Binding-site contacts:
Ligand atom N03 contacts residue SER21 of chain 1.Z at 2.8 Å (h-bond).
Ligand atom O01 contacts residue GLY47 of chain 1.Z at 3.3 Å.
Ligand atom C33 contacts residue TYR158 of chain 1.AA at 3.5 Å (hydrophobic).
Ligand atom C02 contacts residue THR1 of chain 1.Z at 1.5 Å.
Ligand atom C30 contacts residue TYR158 of chain 1.AA at 3.6 Å (hydrophobic).
Ligand atom C03 contacts residue THR1 of chain 1.Z at 2.5 Å.
Ligand atom C20 contacts residue SER21 of chain 1.Z at 3.6 Å.
Ligand atom O02 contacts residue GLY129 of chain 1.Z at 3.4 Å.
Ligand atom C14 contacts residue GLY47 of chain 1.Z at 3.5 Å.
Ligand atom N01 contacts residue THR1 of chain 1.Z at 3.6 Å.
Ligand atom C31 contacts residue SER27 of chain 1.Z at 3.4 Å.
Ligand atom O02 contacts residue SER130 of chain 1.Z at 3.2 Å (h-bond).
Ligand atom N02 contacts residue ALA20 of chain 1.Z at 3.6 Å.
Ligand atom C25 contacts residue MET22 of chain 1.Z at 3.6 Å (hydrophobic).
Ligand atom O04 contacts residue ALA49 of chain 1.Z at 3.4 Å (h-bond).
Ligand atom O03 contacts residue SER21 of chain 1.Z at 3.2 Å (h-bond).
Ligand atom C05 contacts residue THR1 of chain 1.Z at 2.7 Å.
Ligand atom C08 contacts residue ALA49 of chain 1.Z at 3.3 Å (hydrophobic).
Ligand atom C35 contacts residue ASN151 of chain 1.AA at 3.5 Å.
Ligand atom N06 contacts residue ASP153 of chain 1.AA at 3.6 Å.
Ligand atom N01 contacts residue GLY47 of chain 1.Z at 2.7 Å (h-bond).
Ligand atom C34 contacts residue TYR158 of chain 1.AA at 3.5 Å (hydrophobic).
Ligand atom O03 contacts residue ALA20 of chain 1.Z at 3.5 Å.
Ligand atom C01 contacts residue THR1 of chain 1.Z at 2.3 Å.
Ligand atom C36 contacts residue ASN151 of chain 1.AA at 3.3 Å.
Ligand atom C36 contacts residue SER27 of chain 1.Z at 3.6 Å.
Ligand atom C15 contacts residue GLY47 of chain 1.Z at 3.3 Å.
Ligand atom C30 contacts residue SER27 of chain 1.Z at 3.6 Å.
Ligand atom C13 contacts residue ALA49 of chain 1.Z at 3.6 Å (hydrophobic).
Ligand atom C26 contacts residue MET22 of chain 1.Z at 3.6 Å (hydrophobic).
Ligand atom N02 contacts residue VAL31 of chain 1.Z at 3.6 Å.
Ligand atom O02 contacts residue THR1 of chain 1.Z at 3.5 Å.
Ligand atom C32 contacts residue ASP153 of chain 1.AA at 3.6 Å.
Ligand atom C22 contacts residue TYR158 of chain 1.AA at 3.5 Å (hydrophobic).
Ligand atom C21 contacts residue SER21 of chain 1.Z at 3.5 Å.
Ligand atom N04 contacts residue ASP153 of chain 1.AA at 3.5 Å (salt-bridge).
Ligand atom C04 contacts residue SER130 of chain 1.Z at 3.5 Å.
Ligand atom N02 contacts residue ALA49 of chain 1.Z at 3.4 Å.
Ligand atom C28 contacts residue ASP153 of chain 1.AA at 3.1 Å.
Ligand atom C12 contacts residue GLU32 of chain 1.Z at 3.6 Å.

Sequence of chain 1.AA:
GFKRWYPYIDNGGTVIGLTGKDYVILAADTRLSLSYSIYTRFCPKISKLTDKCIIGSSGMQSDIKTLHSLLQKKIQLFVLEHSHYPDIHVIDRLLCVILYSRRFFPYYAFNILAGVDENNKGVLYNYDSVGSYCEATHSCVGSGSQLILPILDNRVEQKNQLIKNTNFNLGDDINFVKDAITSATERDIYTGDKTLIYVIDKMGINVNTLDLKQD

This protein binds this small molecule.
Small molecule (SMILES): CC(C)C[C@H](NC(=O)[C@H](Cc1c[nH]c2ccccc12)NC(=O)CN1CCOCC1)C(=O)N[C@H](/C=C/S(C)(=O)=O)Cc1c[nH]c2ccccc12

Sequence of chain 1.Z:
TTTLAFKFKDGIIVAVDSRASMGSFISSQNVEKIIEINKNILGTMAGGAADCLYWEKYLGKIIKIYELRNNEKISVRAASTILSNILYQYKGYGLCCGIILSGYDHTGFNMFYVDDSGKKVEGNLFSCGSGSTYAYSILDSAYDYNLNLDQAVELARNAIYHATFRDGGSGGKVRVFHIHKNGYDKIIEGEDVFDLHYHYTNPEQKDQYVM